Binding-site contacts:
Ligand atom C7 contacts residue ASN204 of chain 1.I at 3.1 Å.
Ligand atom C2 contacts residue ASN204 of chain 1.I at 2.4 Å.
Ligand atom O5 contacts residue ASN204 of chain 1.I at 2.3 Å (h-bond).
Ligand atom C5 contacts residue ASN204 of chain 1.I at 3.6 Å.
Ligand atom C4 contacts residue ASN204 of chain 1.I at 4.2 Å.
Ligand atom N2 contacts residue ASN204 of chain 1.I at 2.9 Å (h-bond).
Ligand atom C1 contacts residue ASN204 of chain 1.I at 1.4 Å.
Ligand atom C3 contacts residue ASN204 of chain 1.I at 3.8 Å.
Ligand atom C8 contacts residue ASN204 of chain 1.I at 4.0 Å.
Ligand atom O7 contacts residue ASN204 of chain 1.I at 2.8 Å (h-bond).

Sequence of chain 1.I:
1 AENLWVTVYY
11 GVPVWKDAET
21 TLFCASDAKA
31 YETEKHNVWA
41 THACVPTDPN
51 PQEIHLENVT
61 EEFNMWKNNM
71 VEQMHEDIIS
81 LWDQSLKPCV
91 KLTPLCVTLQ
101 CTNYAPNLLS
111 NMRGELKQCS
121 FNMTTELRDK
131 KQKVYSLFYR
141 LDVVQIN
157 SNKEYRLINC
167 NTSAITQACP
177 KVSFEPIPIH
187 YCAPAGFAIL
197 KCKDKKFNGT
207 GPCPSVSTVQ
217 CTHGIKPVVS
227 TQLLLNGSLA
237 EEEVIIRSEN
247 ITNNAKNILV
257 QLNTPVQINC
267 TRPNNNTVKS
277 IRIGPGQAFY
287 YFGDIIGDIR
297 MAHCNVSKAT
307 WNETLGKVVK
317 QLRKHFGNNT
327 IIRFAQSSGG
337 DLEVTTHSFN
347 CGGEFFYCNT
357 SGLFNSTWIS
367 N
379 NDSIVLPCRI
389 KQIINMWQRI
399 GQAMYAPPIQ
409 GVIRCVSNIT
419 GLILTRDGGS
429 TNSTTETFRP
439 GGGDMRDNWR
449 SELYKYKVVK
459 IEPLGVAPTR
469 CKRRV

The small molecule below binds the protein below.
Small molecule (SMILES): CC(=O)N[C@H]1[C@H](O[C@H]2[C@H](O)[C@@H](NC(C)=O)CO[C@@H]2CO)O[C@H](CO)[C@@H](O)[C@@H]1O